Sequence of chain 1.C:
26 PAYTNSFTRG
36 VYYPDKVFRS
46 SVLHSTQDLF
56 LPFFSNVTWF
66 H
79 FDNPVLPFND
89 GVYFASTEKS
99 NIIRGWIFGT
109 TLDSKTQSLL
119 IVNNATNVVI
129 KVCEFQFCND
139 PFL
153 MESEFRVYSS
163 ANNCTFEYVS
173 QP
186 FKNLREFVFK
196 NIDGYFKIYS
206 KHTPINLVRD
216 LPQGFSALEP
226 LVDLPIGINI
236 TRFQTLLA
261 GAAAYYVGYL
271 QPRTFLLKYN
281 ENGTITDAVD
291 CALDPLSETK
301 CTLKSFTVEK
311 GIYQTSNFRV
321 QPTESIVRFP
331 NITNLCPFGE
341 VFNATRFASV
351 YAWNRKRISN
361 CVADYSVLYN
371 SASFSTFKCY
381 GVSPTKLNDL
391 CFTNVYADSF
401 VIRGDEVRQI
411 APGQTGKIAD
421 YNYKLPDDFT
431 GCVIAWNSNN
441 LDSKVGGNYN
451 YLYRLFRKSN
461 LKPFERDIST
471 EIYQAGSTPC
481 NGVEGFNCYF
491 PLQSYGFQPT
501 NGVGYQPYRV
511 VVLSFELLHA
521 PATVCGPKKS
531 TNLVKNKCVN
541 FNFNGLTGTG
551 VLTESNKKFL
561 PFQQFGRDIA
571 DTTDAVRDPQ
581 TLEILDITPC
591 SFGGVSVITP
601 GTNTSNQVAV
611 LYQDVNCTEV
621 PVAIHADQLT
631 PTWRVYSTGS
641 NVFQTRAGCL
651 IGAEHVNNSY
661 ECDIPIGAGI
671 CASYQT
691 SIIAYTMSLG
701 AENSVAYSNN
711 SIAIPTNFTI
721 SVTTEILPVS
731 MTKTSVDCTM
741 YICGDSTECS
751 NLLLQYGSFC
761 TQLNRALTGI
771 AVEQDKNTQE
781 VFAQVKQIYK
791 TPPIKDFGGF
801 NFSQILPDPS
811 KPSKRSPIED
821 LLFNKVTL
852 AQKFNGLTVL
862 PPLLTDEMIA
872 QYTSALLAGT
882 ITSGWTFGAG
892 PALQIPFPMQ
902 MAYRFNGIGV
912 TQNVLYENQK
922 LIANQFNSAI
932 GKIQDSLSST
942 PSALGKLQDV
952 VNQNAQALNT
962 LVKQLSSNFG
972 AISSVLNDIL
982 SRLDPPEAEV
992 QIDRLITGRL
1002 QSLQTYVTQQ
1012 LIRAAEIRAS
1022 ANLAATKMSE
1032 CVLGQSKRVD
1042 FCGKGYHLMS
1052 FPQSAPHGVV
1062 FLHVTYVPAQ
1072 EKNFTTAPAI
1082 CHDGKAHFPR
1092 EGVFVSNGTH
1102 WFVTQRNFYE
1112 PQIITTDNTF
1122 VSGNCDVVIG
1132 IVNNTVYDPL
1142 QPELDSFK

The protein below binds the small molecule below.
Small molecule (SMILES): CC(=O)N[C@@H]1[C@@H](O)[C@H](O)[C@@H](CO)O[C@H]1O

Binding-site contacts:
Ligand atom C3 contacts residue ASN234 of chain 1.C at 3.8 Å.
Ligand atom C1 contacts residue ASN234 of chain 1.C at 1.4 Å.
Ligand atom O5 contacts residue ASN234 of chain 1.C at 2.4 Å (h-bond).
Ligand atom O7 contacts residue ASN234 of chain 1.C at 3.2 Å (h-bond).
Ligand atom C8 contacts residue ASN234 of chain 1.C at 4.0 Å.
Ligand atom C8 contacts residue GLY232 of chain 1.C at 3.4 Å.
Ligand atom C7 contacts residue ASN234 of chain 1.C at 3.3 Å.
Ligand atom C2 contacts residue ASN234 of chain 1.C at 2.5 Å.
Ligand atom N2 contacts residue ASN234 of chain 1.C at 2.9 Å (h-bond).
Ligand atom C8 contacts residue ILE233 of chain 1.C at 3.9 Å (hydrophobic).
Ligand atom C5 contacts residue ASN234 of chain 1.C at 3.7 Å.
Ligand atom C4 contacts residue ASN234 of chain 1.C at 4.2 Å.